The protein below binds the small molecule below.
Small molecule (SMILES): Nc1ncnc2c1ncn2[C@@H]1O[C@H](COP(=O)(O)OP(=O)(O)OC[C@H]2O[C@H](O)[C@H](O)[C@@H]2O)[C@@H](O)[C@H]1O

Binding-site contacts:
Ligand atom N1 contacts residue TYR376 of chain 1.H at 3.8 Å.
Ligand atom O4' contacts residue GLY306 of chain 1.H at 3.8 Å.
Ligand atom C5 contacts residue TYR376 of chain 1.H at 4.1 Å (hydrophobic).
Ligand atom O3D contacts residue MET45 of chain 1.H at 3.8 Å.
Ligand atom C2 contacts residue TYR376 of chain 1.H at 4.0 Å (hydrophobic).
Ligand atom C5 contacts residue GLY35 of chain 1.H at 3.6 Å.
Ligand atom C2 contacts residue GLY35 of chain 1.H at 3.7 Å.
Ligand atom O2D contacts residue GLU83 of chain 1.H at 3.1 Å (salt-bridge).
Ligand atom O2' contacts residue PRO334 of chain 1.H at 4.0 Å.
Ligand atom C5' contacts residue GLY306 of chain 1.H at 3.4 Å.
Ligand atom O1B contacts residue MET45 of chain 1.H at 4.1 Å.
Ligand atom O2A contacts residue MET45 of chain 1.H at 4.0 Å.
Ligand atom O2D contacts residue HIS227 of chain 1.H at 4.0 Å.
Ligand atom C6 contacts residue GLY35 of chain 1.H at 3.4 Å.
Ligand atom O2B contacts residue GLY308 of chain 1.H at 3.4 Å.
Ligand atom O2A contacts residue THR44 of chain 1.H at 3.4 Å.
Ligand atom O3A contacts residue GLY308 of chain 1.H at 3.8 Å.
Ligand atom C4' contacts residue GLY306 of chain 1.H at 3.8 Å.
Ligand atom C2 contacts residue ASN305 of chain 1.H at 4.0 Å.
Ligand atom C2D contacts residue GLU83 of chain 1.H at 3.1 Å.
Ligand atom C5' contacts residue PHE307 of chain 1.H at 4.0 Å (hydrophobic).
Ligand atom C4 contacts residue GLY35 of chain 1.H at 3.9 Å.
Ligand atom C2 contacts residue PHE377 of chain 1.H at 4.0 Å (hydrophobic).
Ligand atom C1D contacts residue GLU83 of chain 1.H at 3.2 Å.
Ligand atom C6 contacts residue TYR376 of chain 1.H at 3.9 Å (hydrophobic).
Ligand atom O3' contacts residue TYR333 of chain 1.H at 4.2 Å.
Ligand atom C5' contacts residue GLY308 of chain 1.H at 3.9 Å.
Ligand atom N3 contacts residue GLY35 of chain 1.H at 4.0 Å.
Ligand atom C5D contacts residue ALA34 of chain 1.H at 3.6 Å (hydrophobic).
Ligand atom O4' contacts residue GLY35 of chain 1.H at 4.0 Å.
Ligand atom PB contacts residue GLY308 of chain 1.H at 4.1 Å.
Ligand atom O1D contacts residue GLU83 of chain 1.H at 2.8 Å (salt-bridge).
Ligand atom O5D contacts residue GLY308 of chain 1.H at 3.7 Å.
Ligand atom N6 contacts residue TYR376 of chain 1.H at 3.8 Å.
Ligand atom O2' contacts residue GLU335 of chain 1.H at 3.6 Å.
Ligand atom N1 contacts residue GLY35 of chain 1.H at 3.4 Å (h-bond).
Ligand atom C4' contacts residue PHE307 of chain 1.H at 4.1 Å (hydrophobic).
Ligand atom N1 contacts residue PHE377 of chain 1.H at 3.5 Å (h-bond).
Ligand atom O3D contacts residue ALA34 of chain 1.H at 4.0 Å.
Ligand atom N6 contacts residue GLY35 of chain 1.H at 3.8 Å.

Sequence of chain 1.H:
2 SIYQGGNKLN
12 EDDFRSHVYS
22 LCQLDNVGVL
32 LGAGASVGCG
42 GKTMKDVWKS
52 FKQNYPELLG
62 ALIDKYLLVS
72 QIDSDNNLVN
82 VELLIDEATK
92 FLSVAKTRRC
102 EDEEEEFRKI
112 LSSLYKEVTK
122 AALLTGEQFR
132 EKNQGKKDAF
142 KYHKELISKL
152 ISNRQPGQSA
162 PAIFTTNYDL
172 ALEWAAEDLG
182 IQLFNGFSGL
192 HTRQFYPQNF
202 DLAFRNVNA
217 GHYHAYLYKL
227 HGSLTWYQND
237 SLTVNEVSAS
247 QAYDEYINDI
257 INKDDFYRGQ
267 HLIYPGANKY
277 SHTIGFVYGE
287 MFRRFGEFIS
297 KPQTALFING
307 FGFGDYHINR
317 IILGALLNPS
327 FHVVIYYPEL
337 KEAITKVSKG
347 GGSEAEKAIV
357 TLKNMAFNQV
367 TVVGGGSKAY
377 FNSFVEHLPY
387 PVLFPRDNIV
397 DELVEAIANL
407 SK